Sequence of chain 1.B:
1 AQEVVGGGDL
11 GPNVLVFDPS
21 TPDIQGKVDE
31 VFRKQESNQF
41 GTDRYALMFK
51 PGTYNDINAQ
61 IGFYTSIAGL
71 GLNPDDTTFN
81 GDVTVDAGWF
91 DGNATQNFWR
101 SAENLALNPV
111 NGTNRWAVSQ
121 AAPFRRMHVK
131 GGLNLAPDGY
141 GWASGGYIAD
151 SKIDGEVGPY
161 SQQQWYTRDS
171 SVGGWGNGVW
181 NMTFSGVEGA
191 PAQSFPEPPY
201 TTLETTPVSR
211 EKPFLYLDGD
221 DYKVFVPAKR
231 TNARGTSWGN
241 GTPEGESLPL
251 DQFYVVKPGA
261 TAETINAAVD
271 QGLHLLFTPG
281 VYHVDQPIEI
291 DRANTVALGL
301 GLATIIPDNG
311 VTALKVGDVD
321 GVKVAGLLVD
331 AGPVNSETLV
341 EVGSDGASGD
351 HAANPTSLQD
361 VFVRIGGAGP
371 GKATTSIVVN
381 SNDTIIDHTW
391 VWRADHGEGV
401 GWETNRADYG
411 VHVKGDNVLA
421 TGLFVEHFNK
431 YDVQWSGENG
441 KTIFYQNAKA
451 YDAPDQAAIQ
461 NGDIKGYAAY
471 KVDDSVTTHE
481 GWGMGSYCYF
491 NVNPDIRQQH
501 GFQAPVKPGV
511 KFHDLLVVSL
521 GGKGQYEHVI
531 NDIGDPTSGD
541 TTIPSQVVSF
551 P

This small molecule binds to this protein.
Small molecule (SMILES): OC[C@H]1O[C@@H](O)[C@H](O)[C@@H](O)[C@@H]1O

Binding-site contacts:
Ligand atom C2 contacts residue GLN120 of chain 1.B at 4.1 Å.
Ligand atom O6 contacts residue THR95 of chain 1.B at 2.9 Å (h-bond).
Ligand atom O6 contacts residue GLN96 of chain 1.B at 3.1 Å.
Ligand atom O4 contacts residue HIS396 of chain 1.B at 3.6 Å.
Ligand atom C6 contacts residue GLN96 of chain 1.B at 3.4 Å.
Ligand atom C5 contacts residue THR95 of chain 1.B at 3.8 Å.
Ligand atom O4 contacts residue ASP395 of chain 1.B at 2.9 Å (salt-bridge).
Ligand atom C3 contacts residue ASP395 of chain 1.B at 3.5 Å.
Ligand atom O5 contacts residue THR95 of chain 1.B at 4.2 Å.
Ligand atom O5 contacts residue ASP395 of chain 1.B at 4.2 Å.
Ligand atom O2 contacts residue GLN446 of chain 1.B at 4.3 Å.
Ligand atom O2 contacts residue GLU426 of chain 1.B at 2.5 Å (salt-bridge).
Ligand atom C2 contacts residue TYR451 of chain 1.B at 3.6 Å (hydrophobic).
Ligand atom O4 contacts residue TRP392 of chain 1.B at 4.0 Å.
Ligand atom C3 contacts residue GLU426 of chain 1.B at 3.7 Å.
Ligand atom C4 contacts residue GLN96 of chain 1.B at 4.0 Å.
Ligand atom C4 contacts residue THR95 of chain 1.B at 4.3 Å.
Ligand atom O3 contacts residue HIS427 of chain 1.B at 3.2 Å.
Ligand atom C2 contacts residue GLU426 of chain 1.B at 3.4 Å.
Ligand atom C4 contacts residue PHE98 of chain 1.B at 4.1 Å (hydrophobic).
Ligand atom C2 contacts residue ASP395 of chain 1.B at 4.1 Å.
Ligand atom O4 contacts residue GLN96 of chain 1.B at 2.9 Å (h-bond).
Ligand atom O4 contacts residue PHE98 of chain 1.B at 3.4 Å.
Ligand atom O2 contacts residue SER144 of chain 1.B at 3.7 Å.
Ligand atom O5 contacts residue TYR451 of chain 1.B at 3.5 Å (h-bond).
Ligand atom O1 contacts residue TYR451 of chain 1.B at 3.1 Å (h-bond).
Ligand atom O2 contacts residue GLN120 of chain 1.B at 2.9 Å (h-bond).
Ligand atom C3 contacts residue PHE98 of chain 1.B at 4.1 Å (hydrophobic).
Ligand atom C6 contacts residue THR95 of chain 1.B at 3.9 Å.
Ligand atom C5 contacts residue ASP395 of chain 1.B at 4.0 Å.
Ligand atom C6 contacts residue ASP395 of chain 1.B at 4.2 Å.
Ligand atom C3 contacts residue TRP392 of chain 1.B at 4.1 Å (hydrophobic).
Ligand atom O3 contacts residue TRP392 of chain 1.B at 2.9 Å (h-bond).
Ligand atom C5 contacts residue GLN96 of chain 1.B at 3.9 Å.
Ligand atom C1 contacts residue TYR451 of chain 1.B at 3.6 Å (hydrophobic).
Ligand atom C4 contacts residue ASP395 of chain 1.B at 3.0 Å.
Ligand atom O3 contacts residue ASP395 of chain 1.B at 3.0 Å (salt-bridge).
Ligand atom O3 contacts residue GLU426 of chain 1.B at 2.9 Å (salt-bridge).
Ligand atom O3 contacts residue TRP390 of chain 1.B at 4.1 Å.
Ligand atom C3 contacts residue GLN120 of chain 1.B at 4.2 Å.